Binding-site contacts:
Ligand atom C7 contacts residue ASN108 of chain 1.A at 3.5 Å.
Ligand atom C1 contacts residue ASN108 of chain 1.A at 1.4 Å.
Ligand atom O7 contacts residue ASP144 of chain 1.A at 3.0 Å (salt-bridge).
Ligand atom C1 contacts residue PHE118 of chain 1.A at 4.0 Å (hydrophobic).
Ligand atom N2 contacts residue ASN148 of chain 1.A at 4.1 Å.
Ligand atom C2 contacts residue ASP144 of chain 1.A at 3.5 Å.
Ligand atom C3 contacts residue ASN108 of chain 1.A at 3.8 Å.
Ligand atom O3 contacts residue PHE118 of chain 1.A at 4.4 Å.
Ligand atom O3 contacts residue ASN148 of chain 1.A at 3.6 Å.
Ligand atom C7 contacts residue ASP144 of chain 1.A at 3.6 Å.
Ligand atom C3 contacts residue ASP144 of chain 1.A at 3.6 Å.
Ligand atom O3 contacts residue ASP144 of chain 1.A at 2.8 Å (salt-bridge).
Ligand atom C8 contacts residue GLY107 of chain 1.A at 4.2 Å.
Ligand atom O7 contacts residue ASN108 of chain 1.A at 3.6 Å.
Ligand atom N2 contacts residue ASP144 of chain 1.A at 3.9 Å.
Ligand atom C8 contacts residue ASP144 of chain 1.A at 4.0 Å.
Ligand atom C7 contacts residue TYR142 of chain 1.A at 3.8 Å (hydrophobic).
Ligand atom C8 contacts residue PHE118 of chain 1.A at 3.9 Å (hydrophobic).
Ligand atom C7 contacts residue CYS143 of chain 1.A at 4.0 Å (hydrophobic).
Ligand atom C7 contacts residue PHE118 of chain 1.A at 4.4 Å (hydrophobic).
Ligand atom O5 contacts residue ASN108 of chain 1.A at 2.4 Å (h-bond).
Ligand atom C4 contacts residue ASP144 of chain 1.A at 4.0 Å.
Ligand atom C8 contacts residue ASN148 of chain 1.A at 3.8 Å.
Ligand atom C5 contacts residue ASN108 of chain 1.A at 3.7 Å.
Ligand atom N2 contacts residue ASN108 of chain 1.A at 3.0 Å (h-bond).
Ligand atom C7 contacts residue ASN148 of chain 1.A at 4.0 Å.
Ligand atom C4 contacts residue ASN108 of chain 1.A at 4.2 Å.
Ligand atom C3 contacts residue PHE118 of chain 1.A at 3.8 Å (hydrophobic).
Ligand atom N2 contacts residue PHE118 of chain 1.A at 3.5 Å.
Ligand atom C8 contacts residue CYS143 of chain 1.A at 3.7 Å (hydrophobic).
Ligand atom C2 contacts residue ASN108 of chain 1.A at 2.5 Å.
Ligand atom C2 contacts residue PHE118 of chain 1.A at 4.0 Å (hydrophobic).
Ligand atom O7 contacts residue TYR142 of chain 1.A at 3.4 Å (h-bond).
Ligand atom O7 contacts residue CYS143 of chain 1.A at 3.5 Å.
Ligand atom C8 contacts residue TYR142 of chain 1.A at 4.0 Å (hydrophobic).

The protein below binds the small molecule below.
Small molecule (SMILES): CC(=O)N[C@@H]1[C@@H](O)[C@H](O)[C@@H](CO)O[C@H]1O

Sequence of chain 1.A:
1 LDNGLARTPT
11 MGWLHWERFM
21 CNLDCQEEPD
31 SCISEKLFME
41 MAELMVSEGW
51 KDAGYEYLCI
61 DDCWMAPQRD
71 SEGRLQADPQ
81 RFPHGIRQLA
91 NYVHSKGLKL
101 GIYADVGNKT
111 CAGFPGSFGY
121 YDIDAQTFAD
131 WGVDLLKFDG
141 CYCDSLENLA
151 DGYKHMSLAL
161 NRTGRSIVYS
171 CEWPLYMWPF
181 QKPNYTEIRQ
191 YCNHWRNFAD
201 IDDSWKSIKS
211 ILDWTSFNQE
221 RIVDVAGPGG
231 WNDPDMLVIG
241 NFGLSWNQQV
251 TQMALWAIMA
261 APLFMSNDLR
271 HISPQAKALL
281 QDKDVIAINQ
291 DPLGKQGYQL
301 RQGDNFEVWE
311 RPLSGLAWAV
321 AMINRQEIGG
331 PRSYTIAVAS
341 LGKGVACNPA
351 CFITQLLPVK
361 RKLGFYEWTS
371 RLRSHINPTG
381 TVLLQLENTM